Binding-site contacts:
Ligand atom C6 contacts residue PHE550 of chain 1.A at 4.4 Å (hydrophobic).
Ligand atom C7 contacts residue SER1101 of chain 1.A at 4.3 Å.
Ligand atom C22 contacts residue MET1258 of chain 1.A at 4.1 Å (hydrophobic).
Ligand atom C12 contacts residue TRP1254 of chain 1.A at 3.8 Å (hydrophobic).
Ligand atom C18 contacts residue FEI1 of chain 1.C at 3.1 Å.
Ligand atom C24 contacts residue FEI1 of chain 1.C at 4.0 Å.
Ligand atom C1 contacts residue TRP1254 of chain 1.A at 4.5 Å (hydrophobic).
Ligand atom C5 contacts residue PHE550 of chain 1.A at 4.2 Å (hydrophobic).
Ligand atom C14 contacts residue SER1101 of chain 1.A at 3.8 Å.
Ligand atom C21 contacts residue TRP1254 of chain 1.A at 3.3 Å (hydrophobic).
Ligand atom C16 contacts residue FEI1 of chain 1.C at 3.7 Å.
Ligand atom C2 contacts residue CYS1105 of chain 1.A at 4.2 Å (hydrophobic).
Ligand atom C7 contacts residue ILE547 of chain 1.A at 4.2 Å (hydrophobic).
Ligand atom C11 contacts residue TRP1254 of chain 1.A at 3.5 Å (hydrophobic).
Ligand atom C15 contacts residue ILE547 of chain 1.A at 4.3 Å (hydrophobic).
Ligand atom C2 contacts residue THR1251 of chain 1.A at 4.2 Å.
Ligand atom C20 contacts residue MET1258 of chain 1.A at 4.0 Å (hydrophobic).
Ligand atom C26 contacts residue FEI1 of chain 1.C at 3.6 Å.
Ligand atom C15 contacts residue SER1101 of chain 1.A at 4.0 Å.
Ligand atom C6 contacts residue THR1104 of chain 1.A at 4.2 Å.
Ligand atom C12 contacts residue MET1258 of chain 1.A at 4.2 Å (hydrophobic).
Ligand atom C16 contacts residue SER1101 of chain 1.A at 4.4 Å.
Ligand atom C1 contacts residue CYS1105 of chain 1.A at 3.6 Å (hydrophobic).
Ligand atom C15 contacts residue FEI1 of chain 1.C at 3.5 Å.
Ligand atom C17 contacts residue MET1258 of chain 1.A at 3.6 Å (hydrophobic).
Ligand atom C21 contacts residue MET1258 of chain 1.A at 3.7 Å (hydrophobic).
Ligand atom C19 contacts residue PHE550 of chain 1.A at 3.6 Å (hydrophobic).
Ligand atom C25 contacts residue FEI1 of chain 1.C at 4.3 Å.
Ligand atom C9 contacts residue CYS1105 of chain 1.A at 4.5 Å (hydrophobic).
Ligand atom C19 contacts residue FEI1 of chain 1.C at 3.8 Å.
Ligand atom C13 contacts residue MET1258 of chain 1.A at 4.4 Å (hydrophobic).

Sequence of chain 1.A:
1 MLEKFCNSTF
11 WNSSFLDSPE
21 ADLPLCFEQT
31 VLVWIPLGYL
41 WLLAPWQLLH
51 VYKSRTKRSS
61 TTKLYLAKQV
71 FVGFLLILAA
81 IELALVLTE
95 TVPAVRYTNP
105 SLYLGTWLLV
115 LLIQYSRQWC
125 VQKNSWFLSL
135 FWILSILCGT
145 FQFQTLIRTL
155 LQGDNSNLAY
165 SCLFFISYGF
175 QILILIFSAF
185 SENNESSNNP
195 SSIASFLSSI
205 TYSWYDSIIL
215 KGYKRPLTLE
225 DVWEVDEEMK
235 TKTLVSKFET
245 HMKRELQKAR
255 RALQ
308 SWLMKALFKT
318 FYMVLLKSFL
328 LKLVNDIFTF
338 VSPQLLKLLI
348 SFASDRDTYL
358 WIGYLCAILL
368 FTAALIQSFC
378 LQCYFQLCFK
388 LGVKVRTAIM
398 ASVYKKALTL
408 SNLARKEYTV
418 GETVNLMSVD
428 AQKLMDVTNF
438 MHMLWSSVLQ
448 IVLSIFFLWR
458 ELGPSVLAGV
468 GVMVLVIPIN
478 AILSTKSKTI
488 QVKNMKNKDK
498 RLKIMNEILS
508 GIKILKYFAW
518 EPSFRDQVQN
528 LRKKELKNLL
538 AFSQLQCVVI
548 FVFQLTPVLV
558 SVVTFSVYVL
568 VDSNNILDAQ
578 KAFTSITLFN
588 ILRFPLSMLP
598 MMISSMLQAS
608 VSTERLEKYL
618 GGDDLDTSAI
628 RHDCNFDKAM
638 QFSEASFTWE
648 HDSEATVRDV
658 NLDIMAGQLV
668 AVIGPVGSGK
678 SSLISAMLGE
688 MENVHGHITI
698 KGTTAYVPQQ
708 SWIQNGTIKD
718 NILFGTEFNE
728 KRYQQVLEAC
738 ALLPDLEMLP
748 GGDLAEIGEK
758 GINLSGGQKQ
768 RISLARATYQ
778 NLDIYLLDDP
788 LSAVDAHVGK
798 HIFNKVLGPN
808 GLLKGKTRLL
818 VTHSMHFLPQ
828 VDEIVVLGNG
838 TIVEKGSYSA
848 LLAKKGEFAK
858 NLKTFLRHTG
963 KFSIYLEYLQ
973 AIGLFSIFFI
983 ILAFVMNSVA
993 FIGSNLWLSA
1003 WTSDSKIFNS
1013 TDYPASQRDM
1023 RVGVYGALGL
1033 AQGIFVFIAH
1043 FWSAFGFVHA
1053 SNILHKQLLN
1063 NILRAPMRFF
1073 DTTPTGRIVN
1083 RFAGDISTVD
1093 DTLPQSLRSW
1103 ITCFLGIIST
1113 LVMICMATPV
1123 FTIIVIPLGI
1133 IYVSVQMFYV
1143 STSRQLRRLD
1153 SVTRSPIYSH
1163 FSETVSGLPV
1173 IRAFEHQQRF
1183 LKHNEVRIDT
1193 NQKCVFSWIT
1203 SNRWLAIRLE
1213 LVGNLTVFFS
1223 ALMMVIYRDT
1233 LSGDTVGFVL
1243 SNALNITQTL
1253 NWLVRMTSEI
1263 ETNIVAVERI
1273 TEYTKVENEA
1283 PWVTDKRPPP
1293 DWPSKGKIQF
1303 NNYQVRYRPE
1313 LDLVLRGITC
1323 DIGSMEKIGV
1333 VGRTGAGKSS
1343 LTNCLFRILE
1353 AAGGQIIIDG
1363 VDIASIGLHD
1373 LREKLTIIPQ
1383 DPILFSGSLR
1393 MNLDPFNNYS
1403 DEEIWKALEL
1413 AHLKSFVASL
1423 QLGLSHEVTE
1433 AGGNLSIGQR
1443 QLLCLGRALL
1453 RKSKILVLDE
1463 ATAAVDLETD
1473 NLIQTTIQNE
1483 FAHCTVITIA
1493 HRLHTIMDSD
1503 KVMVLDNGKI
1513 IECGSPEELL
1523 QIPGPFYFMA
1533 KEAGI

A small-molecule ligand and the protein it binds are described below.
Small molecule (SMILES): CC(C)CCC[C@@H](C)[C@H]1CC[C@H]2[C@@H]3CC=C4C[C@@H](O)CC[C@]4(C)[C@H]3CC[C@]12C